Binding-site contacts:
Ligand atom C7 contacts residue CYS75 of chain 1.A at 3.5 Å (hydrophobic).
Ligand atom S1 contacts residue ILE100 of chain 1.A at 3.9 Å.
Ligand atom C4 contacts residue CYS75 of chain 1.A at 2.7 Å (hydrophobic).
Ligand atom S1 contacts residue CYS75 of chain 1.A at 2.0 Å (h-bond).
Ligand atom C6 contacts residue VAL71 of chain 1.A at 4.2 Å (hydrophobic).
Ligand atom C6 contacts residue CYS75 of chain 1.A at 4.4 Å (hydrophobic).
Ligand atom C6 contacts residue ASP72 of chain 1.A at 3.9 Å.
Ligand atom S1 contacts residue TYR88 of chain 1.A at 3.3 Å (h-bond).
Ligand atom C4 contacts residue ILE100 of chain 1.A at 3.9 Å (hydrophobic).
Ligand atom C4 contacts residue TYR88 of chain 1.A at 4.2 Å (hydrophobic).
Ligand atom C2 contacts residue CYS75 of chain 1.A at 4.2 Å (hydrophobic).
Ligand atom C5 contacts residue CYS75 of chain 1.A at 3.9 Å (hydrophobic).
Ligand atom C3 contacts residue CYS75 of chain 1.A at 3.3 Å (hydrophobic).

Sequence of chain 1.A:
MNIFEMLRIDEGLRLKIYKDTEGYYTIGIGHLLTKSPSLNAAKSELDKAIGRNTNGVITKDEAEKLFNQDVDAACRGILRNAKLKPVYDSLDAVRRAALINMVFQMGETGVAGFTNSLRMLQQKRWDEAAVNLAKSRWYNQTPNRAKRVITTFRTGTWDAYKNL

This protein binds this small molecule.
Small molecule (SMILES): CC1(C)C=C(CSS(C)(=O)=O)C(C)(C)N1[O]